Binding-site contacts:
Ligand atom C18 contacts residue LEU26 of chain 1.A at 3.6 Å (hydrophobic).
Ligand atom C14 contacts residue LEU146 of chain 1.A at 3.6 Å (hydrophobic).
Ligand atom C17 contacts residue MET94 of chain 1.A at 3.4 Å (hydrophobic).
Ligand atom C9 contacts residue ASP157 of chain 1.A at 3.6 Å.
Ligand atom C1 contacts residue LEU146 of chain 1.A at 3.7 Å (hydrophobic).
Ligand atom N1 contacts residue THR91 of chain 1.A at 3.2 Å (h-bond).
Ligand atom O3 contacts residue LYS96 of chain 1.A at 3.5 Å.
Ligand atom C12 contacts residue THR91 of chain 1.A at 3.4 Å.
Ligand atom N3 contacts residue TYR93 of chain 1.A at 3.4 Å.
Ligand atom C2 contacts residue THR91 of chain 1.A at 3.5 Å.
Ligand atom C16 contacts residue MET94 of chain 1.A at 3.5 Å (hydrophobic).
Ligand atom C13 contacts residue ILE89 of chain 1.A at 3.6 Å (hydrophobic).
Ligand atom N4 contacts residue GLY97 of chain 1.A at 3.5 Å.
Ligand atom C12 contacts residue ILE89 of chain 1.A at 3.4 Å (hydrophobic).
Ligand atom C14 contacts residue ALA46 of chain 1.A at 3.6 Å (hydrophobic).
Ligand atom C27 contacts residue MET94 of chain 1.A at 3.3 Å (hydrophobic).
Ligand atom C21 contacts residue TYR93 of chain 1.A at 3.4 Å (hydrophobic).
Ligand atom C22 contacts residue SER95 of chain 1.A at 3.1 Å.
Ligand atom C15 contacts residue GLU92 of chain 1.A at 3.6 Å.
Ligand atom C27 contacts residue TYR93 of chain 1.A at 3.5 Å (hydrophobic).
Ligand atom C8 contacts residue MET67 of chain 1.A at 3.7 Å (hydrophobic).
Ligand atom C9 contacts residue PHE158 of chain 1.A at 3.4 Å (hydrophobic).
Ligand atom C4 contacts residue LYS48 of chain 1.A at 3.5 Å.
Ligand atom O2 contacts residue ILE89 of chain 1.A at 3.3 Å.
Ligand atom N2 contacts residue MET94 of chain 1.A at 2.7 Å (h-bond).
Ligand atom C15 contacts residue ALA46 of chain 1.A at 3.3 Å (hydrophobic).
Ligand atom C15 contacts residue LEU146 of chain 1.A at 3.6 Å (hydrophobic).
Ligand atom S contacts residue VAL34 of chain 1.A at 3.6 Å.
Ligand atom C27 contacts residue GLY97 of chain 1.A at 3.7 Å.
Ligand atom N4 contacts residue LEU26 of chain 1.A at 3.6 Å.
Ligand atom C17 contacts residue LEU26 of chain 1.A at 3.6 Å (hydrophobic).
Ligand atom C21 contacts residue SER95 of chain 1.A at 3.1 Å.
Ligand atom C13 contacts residue THR91 of chain 1.A at 3.1 Å.
Ligand atom C17 contacts residue GLY97 of chain 1.A at 3.5 Å.
Ligand atom C11 contacts residue ASP157 of chain 1.A at 3.6 Å.
Ligand atom C10 contacts residue ASP157 of chain 1.A at 3.4 Å.
Ligand atom O1 contacts residue LEU146 of chain 1.A at 3.4 Å.
Ligand atom C19 contacts residue LEU26 of chain 1.A at 3.7 Å (hydrophobic).
Ligand atom C4 contacts residue ASP157 of chain 1.A at 3.5 Å.
Ligand atom N3 contacts residue MET94 of chain 1.A at 2.6 Å (h-bond).

The protein below binds the small molecule below.
Small molecule (SMILES): Cc1nc(Nc2ncc(C(=O)Nc3ccc(Oc4ccccc4)cc3)s2)cc(N2CCN(CCO)CC2)n1

Sequence of chain 1.A:
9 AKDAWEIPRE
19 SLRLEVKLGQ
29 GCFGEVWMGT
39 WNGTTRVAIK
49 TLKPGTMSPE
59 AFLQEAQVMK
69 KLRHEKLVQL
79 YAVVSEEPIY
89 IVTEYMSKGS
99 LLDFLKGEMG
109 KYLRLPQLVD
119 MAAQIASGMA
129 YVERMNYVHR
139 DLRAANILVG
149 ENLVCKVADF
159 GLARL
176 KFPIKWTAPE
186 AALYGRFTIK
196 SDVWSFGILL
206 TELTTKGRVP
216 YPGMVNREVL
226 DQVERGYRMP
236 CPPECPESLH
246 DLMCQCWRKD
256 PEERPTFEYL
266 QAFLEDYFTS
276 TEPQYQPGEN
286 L